Sequence of chain 1.A:
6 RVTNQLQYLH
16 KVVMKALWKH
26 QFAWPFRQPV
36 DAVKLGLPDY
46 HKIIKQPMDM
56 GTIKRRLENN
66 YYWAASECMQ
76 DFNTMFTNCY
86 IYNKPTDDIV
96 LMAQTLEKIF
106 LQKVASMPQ

Binding-site contacts:
Ligand atom C5 contacts residue ILE94 of chain 1.A at 3.2 Å (hydrophobic).
Ligand atom O6 contacts residue ASN88 of chain 1.A at 2.7 Å (h-bond).
Ligand atom N7 contacts residue VAL35 of chain 1.A at 3.8 Å.
Ligand atom C8 contacts residue ILE94 of chain 1.A at 3.7 Å (hydrophobic).
Ligand atom O6 contacts residue TYR45 of chain 1.A at 4.0 Å.
Ligand atom N7 contacts residue ILE94 of chain 1.A at 3.3 Å.
Ligand atom O2 contacts residue ASN88 of chain 1.A at 3.0 Å (h-bond).
Ligand atom C5 contacts residue VAL35 of chain 1.A at 4.3 Å (hydrophobic).
Ligand atom C6 contacts residue ASN88 of chain 1.A at 3.2 Å.
Ligand atom C2 contacts residue ILE94 of chain 1.A at 4.3 Å (hydrophobic).
Ligand atom N7 contacts residue PRO30 of chain 1.A at 3.8 Å.
Ligand atom C8 contacts residue VAL35 of chain 1.A at 4.3 Å (hydrophobic).
Ligand atom C12 contacts residue LEU40 of chain 1.A at 3.6 Å (hydrophobic).
Ligand atom N1 contacts residue LEU42 of chain 1.A at 4.3 Å.
Ligand atom C4 contacts residue ILE94 of chain 1.A at 3.5 Å (hydrophobic).
Ligand atom C13 contacts residue VAL35 of chain 1.A at 3.5 Å (hydrophobic).
Ligand atom C6 contacts residue ILE94 of chain 1.A at 3.5 Å (hydrophobic).
Ligand atom C13 contacts residue PHE31 of chain 1.A at 4.1 Å (hydrophobic).
Ligand atom N3 contacts residue LEU40 of chain 1.A at 4.3 Å.
Ligand atom N9 contacts residue PRO30 of chain 1.A at 4.3 Å.
Ligand atom C4 contacts residue LEU40 of chain 1.A at 3.9 Å (hydrophobic).
Ligand atom N1 contacts residue TYR87 of chain 1.A at 4.1 Å.
Ligand atom N1 contacts residue ASN88 of chain 1.A at 2.6 Å (h-bond).
Ligand atom C2 contacts residue ASN88 of chain 1.A at 3.2 Å.
Ligand atom N9 contacts residue LEU40 of chain 1.A at 3.4 Å.
Ligand atom N9 contacts residue ILE94 of chain 1.A at 3.9 Å.
Ligand atom N3 contacts residue ASN88 of chain 1.A at 4.5 Å.
Ligand atom O6 contacts residue TYR87 of chain 1.A at 4.2 Å.
Ligand atom C13 contacts residue ILE94 of chain 1.A at 3.7 Å (hydrophobic).
Ligand atom N1 contacts residue ILE94 of chain 1.A at 4.0 Å.
Ligand atom C13 contacts residue PRO30 of chain 1.A at 3.6 Å (hydrophobic).
Ligand atom C8 contacts residue LEU40 of chain 1.A at 4.0 Å (hydrophobic).
Ligand atom C2 contacts residue LEU42 of chain 1.A at 4.0 Å (hydrophobic).
Ligand atom O6 contacts residue ILE94 of chain 1.A at 4.0 Å.
Ligand atom O2 contacts residue LEU42 of chain 1.A at 4.2 Å.
Ligand atom N3 contacts residue LEU42 of chain 1.A at 4.2 Å.
Ligand atom C8 contacts residue PRO30 of chain 1.A at 3.2 Å (hydrophobic).
Ligand atom N3 contacts residue ILE94 of chain 1.A at 4.1 Å.
Ligand atom O6 contacts residue CYS84 of chain 1.A at 4.3 Å.

The protein below binds the small molecule below.
Small molecule (SMILES): Cn1cnc2c1c(=O)[nH]c(=O)n2C